This small molecule binds to this protein.
Small molecule (SMILES): Nc1nc2c(ncn2[C@H]2CC[C@@H](CO[P](=O)(O)O[P](=O)(O)OP(=O)(O)O)O2)c(=O)[nH]1

Sequence of chain 2.A:
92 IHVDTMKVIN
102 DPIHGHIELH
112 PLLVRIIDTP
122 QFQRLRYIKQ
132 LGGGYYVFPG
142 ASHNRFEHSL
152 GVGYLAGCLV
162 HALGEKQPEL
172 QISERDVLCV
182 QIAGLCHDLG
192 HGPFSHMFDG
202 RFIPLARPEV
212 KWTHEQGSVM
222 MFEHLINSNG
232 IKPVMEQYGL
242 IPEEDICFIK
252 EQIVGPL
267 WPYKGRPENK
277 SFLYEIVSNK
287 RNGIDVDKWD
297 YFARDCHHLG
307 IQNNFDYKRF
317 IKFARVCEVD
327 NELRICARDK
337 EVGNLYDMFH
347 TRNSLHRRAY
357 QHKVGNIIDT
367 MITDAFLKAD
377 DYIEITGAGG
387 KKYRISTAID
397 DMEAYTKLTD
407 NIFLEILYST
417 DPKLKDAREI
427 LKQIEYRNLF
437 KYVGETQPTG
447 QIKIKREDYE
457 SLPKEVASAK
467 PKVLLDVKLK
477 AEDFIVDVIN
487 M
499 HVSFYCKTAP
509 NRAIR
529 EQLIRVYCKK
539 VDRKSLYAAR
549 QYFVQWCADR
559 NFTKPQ

Binding-site contacts:
Ligand atom O3G contacts residue HIS188 of chain 2.A at 2.9 Å.
Ligand atom O1A contacts residue TYR297 of chain 2.A at 2.6 Å (h-bond).
Ligand atom C5' contacts residue HIS197 of chain 2.A at 3.5 Å.
Ligand atom O1B contacts residue ASP189 of chain 2.A at 2.9 Å (salt-bridge).
Ligand atom O1B contacts residue FE1 of chain 2.C at 2.0 Å.
Ligand atom O3B contacts residue HIS215 of chain 2.A at 3.4 Å (h-bond).
Ligand atom O3B contacts residue HIS192 of chain 2.A at 3.4 Å (h-bond).
Ligand atom O5' contacts residue HIS197 of chain 2.A at 2.9 Å (h-bond).
Ligand atom C5 contacts residue HIS197 of chain 2.A at 3.7 Å.
Ligand atom O3B contacts residue ASP189 of chain 2.A at 3.2 Å (salt-bridge).
Ligand atom O1B contacts residue HIS149 of chain 2.A at 3.3 Å (h-bond).
Ligand atom O3G contacts residue FE1 of chain 2.C at 2.7 Å.
Ligand atom PG contacts residue HIS215 of chain 2.A at 3.3 Å.
Ligand atom PB contacts residue ARG146 of chain 2.A at 3.7 Å.
Ligand atom O1G contacts residue HIS215 of chain 2.A at 3.8 Å.
Ligand atom O3A contacts residue TYR297 of chain 2.A at 3.3 Å.
Ligand atom O2G contacts residue ASP189 of chain 2.A at 2.8 Å (salt-bridge).
Ligand atom N2 contacts residue ASN362 of chain 2.A at 2.8 Å (h-bond).
Ligand atom C5' contacts residue TYR297 of chain 2.A at 3.6 Å (hydrophobic).
Ligand atom O1A contacts residue LYS294 of chain 2.A at 3.5 Å (salt-bridge).
Ligand atom C8 contacts residue HIS197 of chain 2.A at 3.2 Å.
Ligand atom N2 contacts residue TYR356 of chain 2.A at 2.5 Å (h-bond).
Ligand atom C3' contacts residue TYR297 of chain 2.A at 3.6 Å (hydrophobic).
Ligand atom O4' contacts residue HIS197 of chain 2.A at 3.6 Å.
Ligand atom O1B contacts residue ARG146 of chain 2.A at 3.3 Å (salt-bridge).
Ligand atom O2B contacts residue HIS197 of chain 2.A at 2.7 Å (h-bond).
Ligand atom PG contacts residue ASP189 of chain 2.A at 3.2 Å.
Ligand atom O3A contacts residue ASP293 of chain 2.A at 3.5 Å (salt-bridge).
Ligand atom O2G contacts residue HIS215 of chain 2.A at 2.3 Å (h-bond).
Ligand atom PG contacts residue ASP293 of chain 2.A at 3.7 Å.
Ligand atom O1G contacts residue ASP293 of chain 2.A at 3.7 Å.
Ligand atom O3G contacts residue ASP189 of chain 2.A at 3.1 Å (salt-bridge).
Ligand atom O2A contacts residue HIS197 of chain 2.A at 3.6 Å.
Ligand atom O2B contacts residue ARG146 of chain 2.A at 3.0 Å (salt-bridge).
Ligand atom C2 contacts residue TYR356 of chain 2.A at 3.7 Å (hydrophobic).
Ligand atom N7 contacts residue HIS197 of chain 2.A at 3.3 Å (h-bond).
Ligand atom PB contacts residue HIS197 of chain 2.A at 3.8 Å.
Ligand atom O1B contacts residue ASP293 of chain 2.A at 3.2 Å (salt-bridge).
Ligand atom O3G contacts residue ASP293 of chain 2.A at 2.7 Å (salt-bridge).
Ligand atom PB contacts residue FE1 of chain 2.C at 3.3 Å.